Binding-site contacts:
Ligand atom C17 contacts residue ILE349 of chain 1.A at 3.6 Å (hydrophobic).
Ligand atom C34 contacts residue ILE100 of chain 1.A at 3.6 Å (hydrophobic).
Ligand atom C29 contacts residue THR289 of chain 1.A at 3.5 Å.
Ligand atom C23 contacts residue SER99 of chain 1.A at 3.4 Å.
Ligand atom C36 contacts residue MET94 of chain 1.A at 3.4 Å (hydrophobic).
Ligand atom C39 contacts residue PHE284 of chain 1.A at 3.5 Å (hydrophobic).
Ligand atom C28 contacts residue THR289 of chain 1.A at 3.4 Å.
Ligand atom C18 contacts residue ARG352 of chain 1.A at 3.4 Å.
Ligand atom C35 contacts residue ILE100 of chain 1.A at 3.3 Å (hydrophobic).
Ligand atom O21 contacts residue HEM1 of chain 1.C at 3.8 Å.
Ligand atom O21 contacts residue SER99 of chain 1.A at 3.0 Å.
Ligand atom C18 contacts residue ALA350 of chain 1.A at 3.7 Å (hydrophobic).
Ligand atom N27 contacts residue HEM1 of chain 1.C at 2.8 Å.
Ligand atom C16 contacts residue ILE349 of chain 1.A at 3.2 Å (hydrophobic).
Ligand atom N22 contacts residue SER99 of chain 1.A at 3.9 Å.
Ligand atom C36 contacts residue ILE281 of chain 1.A at 3.3 Å (hydrophobic).
Ligand atom C06 contacts residue PHE193 of chain 1.A at 3.5 Å (hydrophobic).
Ligand atom C01 contacts residue PHE193 of chain 1.A at 3.9 Å (hydrophobic).
Ligand atom C34 contacts residue PHE221 of chain 1.A at 3.8 Å (hydrophobic).
Ligand atom C37 contacts residue ILE281 of chain 1.A at 3.7 Å (hydrophobic).
Ligand atom C41 contacts residue PHE193 of chain 1.A at 3.1 Å (hydrophobic).
Ligand atom C01 contacts residue PHE195 of chain 1.A at 3.7 Å (hydrophobic).
Ligand atom C17 contacts residue ALA350 of chain 1.A at 3.1 Å (hydrophobic).
Ligand atom C25 contacts residue ALA285 of chain 1.A at 3.6 Å (hydrophobic).
Ligand atom C23 contacts residue ILE281 of chain 1.A at 3.8 Å (hydrophobic).
Ligand atom C35 contacts residue PHE221 of chain 1.A at 3.7 Å (hydrophobic).
Ligand atom C26 contacts residue HEM1 of chain 1.C at 3.2 Å.
Ligand atom C04 contacts residue PHE195 of chain 1.A at 3.5 Å (hydrophobic).
Ligand atom N08 contacts residue PHE88 of chain 1.A at 3.7 Å.
Ligand atom C40 contacts residue PHE284 of chain 1.A at 3.3 Å (hydrophobic).
Ligand atom C35 contacts residue ILE281 of chain 1.A at 3.6 Å (hydrophobic).
Ligand atom O07 contacts residue PHE193 of chain 1.A at 3.0 Å.
Ligand atom C26 contacts residue ALA285 of chain 1.A at 3.6 Å (hydrophobic).
Ligand atom C30 contacts residue PHE284 of chain 1.A at 3.5 Å (hydrophobic).
Ligand atom C40 contacts residue PHE193 of chain 1.A at 3.6 Å (hydrophobic).
Ligand atom O21 contacts residue ARG85 of chain 1.A at 3.8 Å.
Ligand atom O05 contacts residue PHE195 of chain 1.A at 3.9 Å.
Ligand atom C16 contacts residue ALA350 of chain 1.A at 3.7 Å (hydrophobic).
Ligand atom C20 contacts residue SER99 of chain 1.A at 3.9 Å.
Ligand atom C31 contacts residue PHE88 of chain 1.A at 3.5 Å (hydrophobic).

A protein and the small-molecule ligand that binds it are described below.
Small molecule (SMILES): CC(C)(C)OC(=O)N[C@@H](CS[C@@H](Cc1ccccc1)C(=O)NCCc1cccnc1)Cc1cccc2ccccc12

Sequence of chain 1.A:
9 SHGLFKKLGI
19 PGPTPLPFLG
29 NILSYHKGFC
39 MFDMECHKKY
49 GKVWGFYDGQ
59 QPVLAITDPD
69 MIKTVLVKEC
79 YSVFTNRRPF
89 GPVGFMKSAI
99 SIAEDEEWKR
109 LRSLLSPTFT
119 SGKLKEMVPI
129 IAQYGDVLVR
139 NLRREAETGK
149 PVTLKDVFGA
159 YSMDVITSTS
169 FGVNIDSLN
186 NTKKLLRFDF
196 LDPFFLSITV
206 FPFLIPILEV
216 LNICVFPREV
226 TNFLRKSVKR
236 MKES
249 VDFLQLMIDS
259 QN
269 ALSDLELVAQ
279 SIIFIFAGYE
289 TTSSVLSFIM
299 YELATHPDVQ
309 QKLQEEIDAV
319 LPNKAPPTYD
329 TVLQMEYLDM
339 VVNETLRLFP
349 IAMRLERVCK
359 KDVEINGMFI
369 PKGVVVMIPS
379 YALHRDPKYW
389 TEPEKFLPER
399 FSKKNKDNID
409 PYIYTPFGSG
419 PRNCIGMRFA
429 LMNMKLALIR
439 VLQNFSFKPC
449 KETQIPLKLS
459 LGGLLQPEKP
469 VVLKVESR